The small molecule below binds the protein below.
Small molecule (SMILES): CC[C@H](C)[C@H](NC(=O)[C@H](C)NC(=O)[C@@H](NC(=O)[C@@H](N)C(C)C)[C@@H](C)CC)C(=O)N[C@@H](CCC(=O)O)C(=O)O

Binding-site contacts:
Ligand atom CD1 contacts residue ALA52 of chain 1.N at 4.0 Å (hydrophobic).
Ligand atom CA contacts residue ALA52 of chain 1.N at 4.2 Å (hydrophobic).
Ligand atom CG1 contacts residue ILE99 of chain 1.N at 4.3 Å (hydrophobic).
Ligand atom CG1 contacts residue ILE50 of chain 1.N at 4.4 Å (hydrophobic).
Ligand atom N contacts residue GLY101 of chain 1.N at 3.3 Å (h-bond).
Ligand atom CG2 contacts residue SER100 of chain 1.N at 4.3 Å.
Ligand atom CD1 contacts residue LEU108 of chain 1.N at 4.0 Å (hydrophobic).
Ligand atom CG1 contacts residue GLY101 of chain 1.N at 4.2 Å.
Ligand atom CD1 contacts residue ILE50 of chain 1.N at 3.3 Å (hydrophobic).
Ligand atom CG2 contacts residue LYS47 of chain 1.N at 3.6 Å.
Ligand atom CB contacts residue ILE99 of chain 1.N at 4.3 Å (hydrophobic).
Ligand atom N contacts residue ALA52 of chain 1.N at 3.4 Å (h-bond).
Ligand atom CG2 contacts residue TYR103 of chain 1.N at 3.9 Å (hydrophobic).
Ligand atom N contacts residue LYS47 of chain 1.N at 4.4 Å.
Ligand atom C contacts residue ALA52 of chain 1.N at 4.3 Å (hydrophobic).
Ligand atom CD1 contacts residue LYS47 of chain 1.N at 3.8 Å.
Ligand atom CB contacts residue ALA52 of chain 1.N at 3.8 Å (hydrophobic).
Ligand atom CG1 contacts residue ALA52 of chain 1.N at 3.6 Å (hydrophobic).
Ligand atom CB contacts residue LYS47 of chain 1.N at 4.1 Å.
Ligand atom CA contacts residue LYS47 of chain 1.N at 4.2 Å.
Ligand atom C contacts residue LYS47 of chain 1.N at 3.5 Å.
Ligand atom CA contacts residue GLY101 of chain 1.N at 4.5 Å.
Ligand atom CA contacts residue ALA52 of chain 1.N at 4.2 Å (hydrophobic).
Ligand atom N contacts residue GLY101 of chain 1.N at 4.4 Å.
Ligand atom C contacts residue GLY101 of chain 1.N at 3.8 Å.
Ligand atom C contacts residue LYS47 of chain 1.N at 3.9 Å.
Ligand atom O contacts residue LYS102 of chain 1.N at 4.3 Å.
Ligand atom CD1 contacts residue ILE110 of chain 1.N at 3.8 Å (hydrophobic).
Ligand atom CG2 contacts residue LYS102 of chain 1.N at 4.0 Å.
Ligand atom CA contacts residue GLY101 of chain 1.N at 3.3 Å.
Ligand atom CB contacts residue GLY101 of chain 1.N at 3.7 Å.
Ligand atom OXT contacts residue LYS47 of chain 1.N at 3.8 Å.
Ligand atom CG1 contacts residue ALA52 of chain 1.N at 3.7 Å (hydrophobic).
Ligand atom CG2 contacts residue ILE99 of chain 1.N at 3.5 Å (hydrophobic).
Ligand atom O contacts residue LYS47 of chain 1.N at 3.3 Å.
Ligand atom O contacts residue GLY101 of chain 1.N at 4.3 Å.
Ligand atom O contacts residue TYR103 of chain 1.N at 3.9 Å.
Ligand atom O contacts residue LYS47 of chain 1.N at 3.3 Å.
Ligand atom O contacts residue GLY101 of chain 1.N at 3.8 Å.
Ligand atom CG2 contacts residue GLY101 of chain 1.N at 3.2 Å.

Sequence of chain 1.N:
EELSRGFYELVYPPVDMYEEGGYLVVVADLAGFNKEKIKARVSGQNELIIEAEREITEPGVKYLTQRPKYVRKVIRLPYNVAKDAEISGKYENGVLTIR